Binding-site contacts:
Ligand atom C01 contacts residue ILE8 of chain 1.B at 4.3 Å (hydrophobic).
Ligand atom C02 contacts residue LYS127 of chain 1.A at 2.5 Å.
Ligand atom C14 contacts residue ILE8 of chain 1.B at 4.2 Å (hydrophobic).
Ligand atom C09 contacts residue LEU223 of chain 1.A at 3.6 Å (hydrophobic).
Ligand atom C02 contacts residue ILE173 of chain 1.A at 4.4 Å (hydrophobic).
Ligand atom C02 contacts residue ILE8 of chain 1.B at 4.0 Å (hydrophobic).
Ligand atom O10 contacts residue LEU223 of chain 1.A at 3.2 Å.
Ligand atom C05 contacts residue ILE224 of chain 1.A at 4.3 Å (hydrophobic).
Ligand atom C03 contacts residue GLY176 of chain 1.A at 3.8 Å.
Ligand atom C03 contacts residue ILE173 of chain 1.A at 4.2 Å (hydrophobic).
Ligand atom O13 contacts residue ILE224 of chain 1.A at 4.2 Å.
Ligand atom C06 contacts residue ILE224 of chain 1.A at 4.2 Å (hydrophobic).
Ligand atom C01 contacts residue LYS127 of chain 1.A at 1.4 Å.
Ligand atom C04 contacts residue ILE8 of chain 1.B at 3.9 Å (hydrophobic).
Ligand atom C04 contacts residue LYS127 of chain 1.A at 4.3 Å.
Ligand atom C03 contacts residue ILE8 of chain 1.B at 3.8 Å (hydrophobic).
Ligand atom C12 contacts residue ILE8 of chain 1.B at 4.4 Å (hydrophobic).
Ligand atom C03 contacts residue LYS127 of chain 1.A at 2.9 Å.
Ligand atom C15 contacts residue LYS127 of chain 1.A at 3.7 Å.
Ligand atom C04 contacts residue ILE173 of chain 1.A at 4.5 Å (hydrophobic).
Ligand atom C05 contacts residue ILE8 of chain 1.B at 4.3 Å (hydrophobic).
Ligand atom C11 contacts residue ILE8 of chain 1.B at 4.2 Å (hydrophobic).
Ligand atom C11 contacts residue PRO9 of chain 1.B at 4.5 Å (hydrophobic).
Ligand atom C04 contacts residue ILE224 of chain 1.A at 3.6 Å (hydrophobic).
Ligand atom C03 contacts residue PRO172 of chain 1.A at 3.4 Å (hydrophobic).
Ligand atom C15 contacts residue ILE8 of chain 1.B at 3.8 Å (hydrophobic).
Ligand atom C11 contacts residue LEU223 of chain 1.A at 3.8 Å (hydrophobic).
Ligand atom C04 contacts residue PRO172 of chain 1.A at 3.4 Å (hydrophobic).
Ligand atom O13 contacts residue PRO172 of chain 1.A at 3.8 Å.

Sequence of chain 1.B:
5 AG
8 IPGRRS

Sequence of chain 1.A:
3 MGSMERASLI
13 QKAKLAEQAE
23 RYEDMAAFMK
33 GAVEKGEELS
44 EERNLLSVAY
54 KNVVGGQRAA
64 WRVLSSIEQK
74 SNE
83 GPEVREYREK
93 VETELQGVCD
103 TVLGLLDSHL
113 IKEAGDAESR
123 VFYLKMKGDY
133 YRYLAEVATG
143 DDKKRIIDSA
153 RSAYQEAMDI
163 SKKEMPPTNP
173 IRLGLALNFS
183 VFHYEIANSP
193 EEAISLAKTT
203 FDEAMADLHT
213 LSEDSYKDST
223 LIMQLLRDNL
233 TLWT

The protein below binds the small molecule below.
Small molecule (SMILES): O=Cc1ccc(C(=O)N2CCOCC2)cc1